Sequence of chain 1.P:
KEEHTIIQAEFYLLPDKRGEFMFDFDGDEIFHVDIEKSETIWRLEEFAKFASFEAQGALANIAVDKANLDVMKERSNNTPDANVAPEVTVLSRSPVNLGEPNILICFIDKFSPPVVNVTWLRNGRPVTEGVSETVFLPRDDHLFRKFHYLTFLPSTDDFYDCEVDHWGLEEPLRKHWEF

Sequence of chain 1.T:
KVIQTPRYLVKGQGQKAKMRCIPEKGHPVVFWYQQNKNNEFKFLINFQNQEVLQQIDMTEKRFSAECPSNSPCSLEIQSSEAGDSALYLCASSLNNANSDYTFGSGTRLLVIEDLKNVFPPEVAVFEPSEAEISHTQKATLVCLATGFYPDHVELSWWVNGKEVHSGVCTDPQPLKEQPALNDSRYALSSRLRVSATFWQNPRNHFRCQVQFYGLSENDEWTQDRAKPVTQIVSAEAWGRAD

Sequence of chain 1.Q:
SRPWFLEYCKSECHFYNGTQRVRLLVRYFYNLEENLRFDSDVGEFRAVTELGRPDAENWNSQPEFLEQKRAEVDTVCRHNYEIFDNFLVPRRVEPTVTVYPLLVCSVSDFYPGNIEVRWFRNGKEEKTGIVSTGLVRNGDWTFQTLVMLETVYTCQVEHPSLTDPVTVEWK

Sequence of chain 1.S:
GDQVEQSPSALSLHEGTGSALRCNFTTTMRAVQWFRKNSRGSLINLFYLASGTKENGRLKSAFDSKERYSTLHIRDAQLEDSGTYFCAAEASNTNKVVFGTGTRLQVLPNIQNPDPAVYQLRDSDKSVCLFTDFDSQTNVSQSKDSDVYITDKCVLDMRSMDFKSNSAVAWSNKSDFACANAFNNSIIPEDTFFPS

Binding-site contacts:
Ligand atom CG contacts residue GLN72 of chain 1.T at 3.0 Å.
Ligand atom CD1 contacts residue GLN12 of chain 1.P at 3.2 Å.
Ligand atom CB contacts residue ASN72 of chain 1.P at 3.2 Å.
Ligand atom O contacts residue ASN120 of chain 1.T at 2.9 Å (h-bond).
Ligand atom O contacts residue ASN95 of chain 1.S at 3.3 Å.
Ligand atom CG2 contacts residue ASN65 of chain 1.P at 3.3 Å.
Ligand atom N contacts residue ASN72 of chain 1.P at 2.6 Å (h-bond).
Ligand atom CA contacts residue SER56 of chain 1.P at 3.2 Å.
Ligand atom CB contacts residue SER56 of chain 1.P at 3.4 Å.
Ligand atom CD2 contacts residue GLU78 of chain 1.Q at 3.1 Å.
Ligand atom CE2 contacts residue GLN72 of chain 1.T at 3.3 Å.
Ligand atom N contacts residue ASN86 of chain 1.Q at 2.7 Å (h-bond).
Ligand atom C contacts residue ASN120 of chain 1.T at 3.3 Å.
Ligand atom CD1 contacts residue GLN72 of chain 1.T at 3.0 Å.
Ligand atom CE1 contacts residue GLN72 of chain 1.T at 3.1 Å.
Ligand atom CA contacts residue ASN120 of chain 1.T at 3.1 Å.
Ligand atom CG2 contacts residue GLU14 of chain 1.P at 3.3 Å.
Ligand atom CA contacts residue ASN86 of chain 1.Q at 3.4 Å.
Ligand atom O contacts residue ASN65 of chain 1.P at 3.0 Å (h-bond).
Ligand atom CG contacts residue TRP65 of chain 1.Q at 3.3 Å (hydrophobic).
Ligand atom CD2 contacts residue GLN72 of chain 1.T at 3.2 Å.
Ligand atom NZ contacts residue ASP61 of chain 1.Q at 2.8 Å (salt-bridge).
Ligand atom N contacts residue ASN120 of chain 1.T at 2.6 Å (h-bond).
Ligand atom CB contacts residue GLU14 of chain 1.P at 3.4 Å.
Ligand atom O contacts residue HIS85 of chain 1.Q at 3.4 Å (h-bond).
Ligand atom CD1 contacts residue ASN120 of chain 1.T at 3.2 Å.
Ligand atom CE contacts residue GLU13 of chain 1.Q at 3.2 Å.
Ligand atom CB contacts residue SER94 of chain 1.S at 3.0 Å.
Ligand atom O contacts residue ASN72 of chain 1.P at 3.1 Å (h-bond).
Ligand atom CB contacts residue ASN86 of chain 1.Q at 3.4 Å.
Ligand atom CE1 contacts residue VAL68 of chain 1.P at 3.4 Å (hydrophobic).
Ligand atom CB contacts residue GLN12 of chain 1.P at 3.4 Å.
Ligand atom N contacts residue GLN12 of chain 1.P at 2.9 Å (h-bond).
Ligand atom N contacts residue SER56 of chain 1.P at 2.9 Å (h-bond).
Ligand atom CZ contacts residue GLN72 of chain 1.T at 3.2 Å.
Ligand atom CA contacts residue GLN12 of chain 1.P at 3.4 Å.
Ligand atom O contacts residue ASN86 of chain 1.Q at 2.8 Å (h-bond).
Ligand atom OD1 contacts residue PHE54 of chain 1.P at 3.0 Å (h-bond).
Ligand atom CB contacts residue ASN119 of chain 1.T at 3.2 Å.
Ligand atom O contacts residue ARG32 of chain 1.S at 2.8 Å (salt-bridge).

This protein binds this small molecule.
Small molecule (SMILES): CC(C)C[C@H](NC(=O)[C@H](Cc1ccccc1)NC(=O)[C@H](Cc1ccccc1)NC(=O)[C@H](C)NC(=O)[C@@H](NC(=O)CNC(=O)[C@H](CC(N)=O)NC(=O)[C@H](C)N)C(C)C)C(=O)N[C@H](C(=O)N1CCC[C@H]1C(=O)N[C@@H](Cc1ccccc1)C(=O)N[C@@H](CCCCN)C(=O)N[C@@H](C)C=O)[C@@H](C)O